A small-molecule ligand and the protein it binds are described below.
Small molecule (SMILES): C[C@H]1O[C@@H](n2cnc3c(N)ncnc32)[C@H](O)[C@@H]1O

Sequence of chain 1.B:
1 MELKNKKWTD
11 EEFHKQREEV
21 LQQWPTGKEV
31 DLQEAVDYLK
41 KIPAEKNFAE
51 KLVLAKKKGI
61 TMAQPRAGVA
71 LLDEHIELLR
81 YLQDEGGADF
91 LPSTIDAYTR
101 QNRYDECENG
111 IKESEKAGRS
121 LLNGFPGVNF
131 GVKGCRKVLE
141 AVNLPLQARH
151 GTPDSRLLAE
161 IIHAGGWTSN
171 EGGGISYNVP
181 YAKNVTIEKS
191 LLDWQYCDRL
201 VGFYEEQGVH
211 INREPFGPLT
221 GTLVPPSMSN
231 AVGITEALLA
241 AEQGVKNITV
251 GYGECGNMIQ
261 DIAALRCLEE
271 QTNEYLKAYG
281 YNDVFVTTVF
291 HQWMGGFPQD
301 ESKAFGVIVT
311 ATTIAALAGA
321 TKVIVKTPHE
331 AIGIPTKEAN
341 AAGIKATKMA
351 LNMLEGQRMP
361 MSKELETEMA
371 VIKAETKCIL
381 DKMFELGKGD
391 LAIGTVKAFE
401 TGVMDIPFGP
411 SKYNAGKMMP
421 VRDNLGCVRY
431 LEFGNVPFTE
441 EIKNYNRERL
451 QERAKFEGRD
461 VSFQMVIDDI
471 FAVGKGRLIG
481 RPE

Binding-site contacts:
Ligand atom N7 contacts residue B121 of chain 1.E at 3.3 Å (h-bond).
Ligand atom C2 contacts residue ARG66 of chain 1.B at 3.4 Å.
Ligand atom C1' contacts residue ARG66 of chain 1.B at 3.3 Å.
Ligand atom C5' contacts residue GLU1 of chain 1.G at 3.3 Å.
Ligand atom O2' contacts residue LYS326 of chain 1.B at 3.8 Å.
Ligand atom N6 contacts residue ASN123 of chain 1.B at 2.7 Å (h-bond).
Ligand atom C6 contacts residue ASN123 of chain 1.B at 3.7 Å.
Ligand atom C3' contacts residue LYS326 of chain 1.B at 3.9 Å.
Ligand atom C3' contacts residue B121 of chain 1.E at 3.8 Å.
Ligand atom O2' contacts residue B121 of chain 1.E at 3.8 Å.
Ligand atom C4' contacts residue ARG66 of chain 1.B at 3.8 Å.
Ligand atom N3 contacts residue ARG66 of chain 1.B at 3.4 Å.
Ligand atom N6 contacts residue GLY68 of chain 1.B at 3.2 Å (h-bond).
Ligand atom C4 contacts residue ARG66 of chain 1.B at 3.9 Å.
Ligand atom C5' contacts residue 2AS1 of chain 1.H at 3.0 Å.
Ligand atom N1 contacts residue ILE334 of chain 1.B at 3.3 Å.
Ligand atom O3' contacts residue GLU330 of chain 1.B at 2.7 Å (salt-bridge).
Ligand atom N1 contacts residue ALA67 of chain 1.B at 3.5 Å.
Ligand atom C2 contacts residue PRO335 of chain 1.B at 3.8 Å (hydrophobic).
Ligand atom N1 contacts residue GLY68 of chain 1.B at 3.6 Å.
Ligand atom O3' contacts residue LYS326 of chain 1.B at 3.3 Å (salt-bridge).
Ligand atom C4' contacts residue LYS326 of chain 1.B at 3.9 Å.
Ligand atom C5' contacts residue B121 of chain 1.E at 3.8 Å.
Ligand atom C5 contacts residue ILE334 of chain 1.B at 3.6 Å (hydrophobic).
Ligand atom O4' contacts residue GLU1 of chain 1.G at 3.5 Å.
Ligand atom O3' contacts residue B121 of chain 1.E at 3.4 Å.
Ligand atom C6 contacts residue ILE334 of chain 1.B at 3.6 Å (hydrophobic).
Ligand atom C5 contacts residue THR94 of chain 1.B at 3.9 Å.
Ligand atom O2' contacts residue GLU330 of chain 1.B at 2.5 Å (salt-bridge).
Ligand atom O4' contacts residue ARG66 of chain 1.B at 2.8 Å.
Ligand atom N7 contacts residue THR94 of chain 1.B at 3.5 Å.
Ligand atom N7 contacts residue ILE334 of chain 1.B at 3.7 Å.
Ligand atom C2' contacts residue GLU330 of chain 1.B at 3.6 Å.
Ligand atom C2 contacts residue ILE334 of chain 1.B at 3.9 Å (hydrophobic).
Ligand atom C8 contacts residue B121 of chain 1.E at 3.4 Å.
Ligand atom C2' contacts residue B121 of chain 1.E at 3.5 Å.
Ligand atom N7 contacts residue ASN123 of chain 1.B at 3.8 Å.
Ligand atom C2 contacts residue ALA67 of chain 1.B at 3.6 Å (hydrophobic).
Ligand atom C3' contacts residue GLU330 of chain 1.B at 3.7 Å.
Ligand atom N6 contacts residue ILE334 of chain 1.B at 3.8 Å.